Sequence of chain 1.A:
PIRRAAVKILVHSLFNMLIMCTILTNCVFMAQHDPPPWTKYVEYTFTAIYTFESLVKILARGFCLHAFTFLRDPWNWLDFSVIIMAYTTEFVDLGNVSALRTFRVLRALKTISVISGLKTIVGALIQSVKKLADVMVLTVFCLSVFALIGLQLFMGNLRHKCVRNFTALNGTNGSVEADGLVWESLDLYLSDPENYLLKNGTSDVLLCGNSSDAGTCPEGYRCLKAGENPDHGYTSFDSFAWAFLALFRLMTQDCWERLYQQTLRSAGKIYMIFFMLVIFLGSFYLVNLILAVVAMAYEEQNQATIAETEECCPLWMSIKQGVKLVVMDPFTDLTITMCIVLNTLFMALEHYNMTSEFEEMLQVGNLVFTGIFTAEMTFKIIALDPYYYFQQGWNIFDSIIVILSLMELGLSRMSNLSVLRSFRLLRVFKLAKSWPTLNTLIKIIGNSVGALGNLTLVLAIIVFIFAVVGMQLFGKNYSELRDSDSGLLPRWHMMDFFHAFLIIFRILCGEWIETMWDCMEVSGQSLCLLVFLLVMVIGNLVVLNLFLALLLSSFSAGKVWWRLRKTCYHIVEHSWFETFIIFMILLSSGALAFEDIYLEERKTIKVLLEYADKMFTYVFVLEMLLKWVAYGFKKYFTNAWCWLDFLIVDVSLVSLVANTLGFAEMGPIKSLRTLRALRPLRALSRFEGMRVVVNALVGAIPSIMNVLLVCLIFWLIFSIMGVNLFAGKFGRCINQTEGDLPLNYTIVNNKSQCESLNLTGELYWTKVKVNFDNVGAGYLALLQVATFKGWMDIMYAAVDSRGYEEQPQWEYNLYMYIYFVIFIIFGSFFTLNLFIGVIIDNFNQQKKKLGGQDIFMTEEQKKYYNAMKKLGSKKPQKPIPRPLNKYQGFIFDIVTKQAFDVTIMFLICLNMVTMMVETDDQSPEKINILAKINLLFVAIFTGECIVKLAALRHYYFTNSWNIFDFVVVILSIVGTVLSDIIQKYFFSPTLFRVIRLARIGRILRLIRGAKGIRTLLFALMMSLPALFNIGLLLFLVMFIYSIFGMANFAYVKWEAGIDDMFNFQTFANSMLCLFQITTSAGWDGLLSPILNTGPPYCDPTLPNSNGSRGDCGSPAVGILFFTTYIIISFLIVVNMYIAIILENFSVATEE

Binding-site contacts:
Ligand atom O5 contacts residue ASN331 of chain 1.A at 2.4 Å (h-bond).
Ligand atom C1 contacts residue ASN331 of chain 1.A at 1.5 Å.
Ligand atom O7 contacts residue ASN331 of chain 1.A at 3.0 Å (h-bond).
Ligand atom C4 contacts residue ASN331 of chain 1.A at 4.3 Å.
Ligand atom N2 contacts residue ASN331 of chain 1.A at 3.0 Å (h-bond).
Ligand atom C8 contacts residue ASN331 of chain 1.A at 4.5 Å.
Ligand atom C3 contacts residue ASN331 of chain 1.A at 3.9 Å.
Ligand atom C7 contacts residue ASN331 of chain 1.A at 3.2 Å.
Ligand atom C2 contacts residue ASN331 of chain 1.A at 2.5 Å.
Ligand atom C5 contacts residue ASN331 of chain 1.A at 3.7 Å.

The protein below binds the small molecule below.
Small molecule (SMILES): CC(=O)N[C@@H]1[C@@H](O)[C@H](O)[C@@H](CO)O[C@H]1O